Binding-site contacts:
Ligand atom C1 contacts residue THR43 of chain 2.B at 3.6 Å.
Ligand atom C5 contacts residue THR44 of chain 2.B at 3.8 Å.
Ligand atom O5 contacts residue TYR132 of chain 2.B at 2.9 Å (h-bond).
Ligand atom O4 contacts residue THR157 of chain 2.B at 3.4 Å (h-bond).
Ligand atom O2 contacts residue PRO7 of chain 2.B at 3.3 Å.
Ligand atom C6 contacts residue THR44 of chain 2.B at 3.4 Å.
Ligand atom C1 contacts residue LYS155 of chain 2.B at 2.5 Å.
Ligand atom O1 contacts residue THR43 of chain 2.B at 3.0 Å (h-bond).
Ligand atom C2 contacts residue LYS155 of chain 2.B at 1.4 Å.
Ligand atom C1 contacts residue PRO7 of chain 2.B at 3.6 Å (hydrophobic).
Ligand atom O6 contacts residue LEU242 of chain 2.B at 3.8 Å.
Ligand atom O4 contacts residue LYS155 of chain 2.B at 2.8 Å (salt-bridge).
Ligand atom O6 contacts residue THR44 of chain 2.B at 3.1 Å (h-bond).
Ligand atom C2 contacts residue PRO7 of chain 2.B at 4.1 Å (hydrophobic).
Ligand atom C5 contacts residue THR43 of chain 2.B at 4.0 Å.
Ligand atom O5 contacts residue THR43 of chain 2.B at 3.9 Å.
Ligand atom O4 contacts residue PHE130 of chain 2.B at 3.6 Å.
Ligand atom C1 contacts residue PHE130 of chain 2.B at 3.6 Å (hydrophobic).
Ligand atom O5 contacts residue GXV1 of chain 2.J at 1.1 Å.
Ligand atom C6 contacts residue PHE198 of chain 2.B at 3.4 Å (hydrophobic).
Ligand atom O1 contacts residue LYS155 of chain 2.B at 2.8 Å (salt-bridge).
Ligand atom C2 contacts residue PHE130 of chain 2.B at 3.7 Å (hydrophobic).
Ligand atom C6 contacts residue GXV1 of chain 2.J at 1.7 Å.
Ligand atom O2 contacts residue LYS155 of chain 2.B at 3.7 Å.
Ligand atom C5 contacts residue GXV1 of chain 2.J at 1.9 Å.
Ligand atom O1 contacts residue PHE130 of chain 2.B at 2.9 Å.
Ligand atom O6 contacts residue GXV1 of chain 2.J at 0.9 Å.
Ligand atom C3 contacts residue THR44 of chain 2.B at 4.0 Å.
Ligand atom C3 contacts residue PRO7 of chain 2.B at 4.1 Å (hydrophobic).
Ligand atom C4 contacts residue LYS155 of chain 2.B at 3.3 Å.
Ligand atom C1 contacts residue THR44 of chain 2.B at 3.7 Å.
Ligand atom O1 contacts residue PHE39 of chain 2.B at 3.4 Å.
Ligand atom O2 contacts residue THR43 of chain 2.B at 3.4 Å (h-bond).
Ligand atom C3 contacts residue LYS155 of chain 2.B at 2.5 Å.
Ligand atom O2 contacts residue THR44 of chain 2.B at 2.5 Å (h-bond).
Ligand atom O6 contacts residue PHE198 of chain 2.B at 3.8 Å.
Ligand atom O4 contacts residue TYR132 of chain 2.B at 3.4 Å.
Ligand atom O1 contacts residue GLY42 of chain 2.B at 3.7 Å.
Ligand atom C4 contacts residue GXV1 of chain 2.J at 3.0 Å.
Ligand atom O4 contacts residue GXV1 of chain 2.J at 3.7 Å.

Sequence of chain 2.B:
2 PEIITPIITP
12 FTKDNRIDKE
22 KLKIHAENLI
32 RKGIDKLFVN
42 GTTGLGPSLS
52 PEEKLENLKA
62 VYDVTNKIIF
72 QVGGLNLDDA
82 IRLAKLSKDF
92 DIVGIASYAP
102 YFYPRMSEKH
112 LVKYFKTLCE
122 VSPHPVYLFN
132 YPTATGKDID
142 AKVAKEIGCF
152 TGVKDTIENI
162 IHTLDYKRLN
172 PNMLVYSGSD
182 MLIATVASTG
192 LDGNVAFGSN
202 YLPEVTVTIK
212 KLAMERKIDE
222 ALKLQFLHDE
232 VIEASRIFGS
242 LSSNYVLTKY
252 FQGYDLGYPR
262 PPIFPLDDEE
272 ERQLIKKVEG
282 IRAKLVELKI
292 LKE

A protein and the small-molecule ligand that binds it are described below.
Small molecule (SMILES): O=C(O)[C@@H](O)C[C@H](O)[C@H](O)CO